Sequence of chain 1.B:
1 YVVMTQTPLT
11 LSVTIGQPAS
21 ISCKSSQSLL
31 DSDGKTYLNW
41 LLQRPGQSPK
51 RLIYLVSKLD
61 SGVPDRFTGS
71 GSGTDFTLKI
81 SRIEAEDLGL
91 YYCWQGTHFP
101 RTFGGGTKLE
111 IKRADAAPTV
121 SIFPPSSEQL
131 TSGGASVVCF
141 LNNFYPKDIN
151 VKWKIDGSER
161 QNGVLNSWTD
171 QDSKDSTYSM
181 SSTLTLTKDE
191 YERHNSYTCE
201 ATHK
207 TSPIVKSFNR

Binding-site contacts:
Ligand atom CE2 contacts residue ARG101 of chain 1.B at 2.4 Å.
Ligand atom CZ contacts residue TYR37 of chain 1.B at 3.4 Å (hydrophobic).
Ligand atom CG contacts residue ZN1 of chain 1.J at 1.0 Å.
Ligand atom CD2 contacts residue TYR99 of chain 1.A at 3.3 Å (hydrophobic).
Ligand atom CB contacts residue GLY96 of chain 1.B at 3.3 Å.
Ligand atom N contacts residue ARG101 of chain 1.B at 2.1 Å (salt-bridge).
Ligand atom NH2 contacts residue THR97 of chain 1.B at 3.2 Å (h-bond).
Ligand atom C contacts residue ZN1 of chain 1.J at 2.5 Å.
Ligand atom CB contacts residue THR97 of chain 1.B at 3.3 Å.
Ligand atom N contacts residue GLY96 of chain 1.B at 3.3 Å (h-bond).
Ligand atom N contacts residue ZN1 of chain 1.J at 2.5 Å.
Ligand atom NH2 contacts residue GLY96 of chain 1.B at 2.9 Å (h-bond).
Ligand atom CD contacts residue ARG101 of chain 1.B at 2.8 Å.
Ligand atom CA contacts residue ZN1 of chain 1.J at 2.2 Å.
Ligand atom OD2 contacts residue SER106 of chain 1.A at 3.0 Å (h-bond).
Ligand atom OD1 contacts residue SER106 of chain 1.A at 2.9 Å (h-bond).
Ligand atom CA contacts residue GLY96 of chain 1.B at 3.3 Å.
Ligand atom NH1 contacts residue ASP31 of chain 1.B at 3.0 Å (salt-bridge).
Ligand atom O contacts residue ARG52 of chain 1.A at 2.7 Å (salt-bridge).
Ligand atom CZ contacts residue ASP31 of chain 1.B at 3.4 Å.
Ligand atom CB contacts residue TYR99 of chain 1.A at 3.3 Å (hydrophobic).
Ligand atom OE1 contacts residue ZN1 of chain 1.J at 2.4 Å.
Ligand atom CZ contacts residue SER50 of chain 1.A at 3.1 Å.
Ligand atom N contacts residue ZN1 of chain 1.J at 2.5 Å.
Ligand atom CD contacts residue ZN1 of chain 1.J at 1.7 Å.
Ligand atom O contacts residue TYR59 of chain 1.A at 3.4 Å (h-bond).
Ligand atom OE2 contacts residue ZN1 of chain 1.J at 2.5 Å.
Ligand atom NH2 contacts residue ASP31 of chain 1.B at 3.0 Å (salt-bridge).
Ligand atom OE2 contacts residue SER50 of chain 1.A at 3.0 Å (h-bond).
Ligand atom CB contacts residue ZN1 of chain 1.J at 1.8 Å.
Ligand atom CE2 contacts residue SER50 of chain 1.A at 3.3 Å.
Ligand atom CD2 contacts residue ZN1 of chain 1.J at 3.3 Å.
Ligand atom CA contacts residue ARG101 of chain 1.B at 2.6 Å.
Ligand atom OD2 contacts residue SER105 of chain 1.A at 3.2 Å.
Ligand atom OD1 contacts residue ARG101 of chain 1.B at 3.0 Å (salt-bridge).
Ligand atom OD2 contacts residue TRP94 of chain 1.B at 3.1 Å (h-bond).
Ligand atom NH1 contacts residue ZN1 of chain 1.JA at 2.7 Å.
Ligand atom OD1 contacts residue TYR99 of chain 1.A at 3.1 Å.
Ligand atom OE2 contacts residue ARG101 of chain 1.B at 1.9 Å (salt-bridge).
Ligand atom CD2 contacts residue ARG101 of chain 1.B at 2.8 Å.

Sequence of chain 1.A:
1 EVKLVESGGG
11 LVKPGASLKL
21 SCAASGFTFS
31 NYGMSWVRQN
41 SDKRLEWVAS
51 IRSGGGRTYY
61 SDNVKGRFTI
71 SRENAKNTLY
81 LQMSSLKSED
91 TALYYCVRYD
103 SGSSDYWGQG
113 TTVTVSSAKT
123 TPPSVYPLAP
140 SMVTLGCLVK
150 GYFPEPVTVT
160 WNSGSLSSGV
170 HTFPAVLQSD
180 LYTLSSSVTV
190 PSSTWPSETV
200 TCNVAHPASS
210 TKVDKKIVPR

A protein and the small-molecule ligand that binds it are described below.
Small molecule (SMILES): C[C@H](NC(=O)[C@@H](N)CC(=O)O)C(=O)N[C@@H](CCC(=O)O)C(=O)N[C@@H](Cc1ccccc1)C(=O)N[C@H](C=O)CCCN=C(N)N